Binding-site contacts:
Ligand atom N2 contacts residue ASN126 of chain 1.B at 3.0 Å (h-bond).
Ligand atom O5 contacts residue ASN126 of chain 1.B at 2.4 Å (h-bond).
Ligand atom C2 contacts residue ASN126 of chain 1.B at 2.6 Å.
Ligand atom C1 contacts residue ASN126 of chain 1.B at 1.4 Å.
Ligand atom C5 contacts residue ASN126 of chain 1.B at 3.7 Å.
Ligand atom C3 contacts residue ASN126 of chain 1.B at 3.9 Å.
Ligand atom O7 contacts residue ASN126 of chain 1.B at 3.7 Å.
Ligand atom C7 contacts residue ASN126 of chain 1.B at 3.6 Å.
Ligand atom C4 contacts residue ASN126 of chain 1.B at 4.3 Å.

Sequence of chain 1.B:
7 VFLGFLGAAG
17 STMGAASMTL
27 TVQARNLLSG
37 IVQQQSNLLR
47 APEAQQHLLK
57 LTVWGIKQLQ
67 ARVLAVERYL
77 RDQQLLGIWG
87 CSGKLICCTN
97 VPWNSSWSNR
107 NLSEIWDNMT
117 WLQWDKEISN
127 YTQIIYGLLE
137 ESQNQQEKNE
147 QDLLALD

The small molecule below binds the protein below.
Small molecule (SMILES): CC(=O)N[C@@H]1[C@@H](O)[C@H](O)[C@@H](CO)O[C@H]1O